Binding-site contacts:
Ligand atom O5 contacts residue MAN1 of chain 1.E at 0.0 Å (h-bond).
Ligand atom O4 contacts residue GLU95 of chain 1.A at 3.4 Å (salt-bridge).
Ligand atom C3 contacts residue CA1 of chain 1.C at 3.4 Å.
Ligand atom C1 contacts residue MAN1 of chain 1.E at 0.0 Å.
Ligand atom O5 contacts residue ALA24 of chain 1.A at 3.0 Å (h-bond).
Ligand atom O3 contacts residue ASP99 of chain 1.A at 2.5 Å (salt-bridge).
Ligand atom C3 contacts residue CA1 of chain 1.B at 3.4 Å.
Ligand atom C4 contacts residue MAN1 of chain 1.E at 0.0 Å.
Ligand atom C2 contacts residue GLY114 of chain 3.A at 3.3 Å.
Ligand atom C2 contacts residue CA1 of chain 1.B at 3.4 Å.
Ligand atom O2 contacts residue MAN1 of chain 1.E at 0.0 Å (h-bond).
Ligand atom O3 contacts residue CA1 of chain 1.B at 2.5 Å.
Ligand atom C5 contacts residue MAN1 of chain 1.E at 0.0 Å.
Ligand atom O3 contacts residue ASP101 of chain 1.A at 2.9 Å (salt-bridge).
Ligand atom O1 contacts residue ALA24 of chain 1.A at 3.2 Å (h-bond).
Ligand atom O2 contacts residue GLY114 of chain 3.A at 2.6 Å (h-bond).
Ligand atom C4 contacts residue ASP96 of chain 1.A at 3.4 Å.
Ligand atom O6 contacts residue ALA24 of chain 1.A at 3.3 Å (h-bond).
Ligand atom O4 contacts residue MAN1 of chain 1.E at 0.0 Å (h-bond).
Ligand atom C4 contacts residue ASP104 of chain 1.A at 3.3 Å.
Ligand atom O4 contacts residue ASP96 of chain 1.A at 2.6 Å (salt-bridge).
Ligand atom O6 contacts residue ASP96 of chain 1.A at 2.7 Å (salt-bridge).
Ligand atom C3 contacts residue ASP99 of chain 1.A at 3.2 Å.
Ligand atom C6 contacts residue MAN1 of chain 1.E at 0.0 Å.
Ligand atom O3 contacts residue ASP104 of chain 1.A at 3.0 Å (salt-bridge).
Ligand atom C4 contacts residue CA1 of chain 1.C at 3.3 Å.
Ligand atom O3 contacts residue MAN1 of chain 1.E at 0.0 Å (h-bond).
Ligand atom O6 contacts residue ASN25 of chain 1.A at 3.0 Å (h-bond).
Ligand atom C2 contacts residue MAN1 of chain 1.E at 0.0 Å.
Ligand atom O1 contacts residue MAN1 of chain 1.E at 1.3 Å.
Ligand atom O4 contacts residue ASP104 of chain 1.A at 3.3 Å (salt-bridge).
Ligand atom C3 contacts residue MAN1 of chain 1.E at 0.0 Å.
Ligand atom O3 contacts residue CA1 of chain 1.C at 2.5 Å.
Ligand atom O6 contacts residue ALA23 of chain 1.A at 3.4 Å.
Ligand atom O2 contacts residue CA1 of chain 1.B at 2.5 Å.
Ligand atom O2 contacts residue ALA23 of chain 1.A at 3.4 Å.
Ligand atom O6 contacts residue MAN1 of chain 1.E at 0.0 Å (h-bond).
Ligand atom C6 contacts residue ASP96 of chain 1.A at 3.3 Å.
Ligand atom O4 contacts residue CA1 of chain 1.C at 2.6 Å.
Ligand atom O2 contacts residue ASN22 of chain 1.A at 3.0 Å (h-bond).

Sequence of chain 3.A:
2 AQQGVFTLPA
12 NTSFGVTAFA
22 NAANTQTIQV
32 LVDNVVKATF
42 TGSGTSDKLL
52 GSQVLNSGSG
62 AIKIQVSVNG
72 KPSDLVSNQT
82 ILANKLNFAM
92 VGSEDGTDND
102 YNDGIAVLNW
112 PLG

Sequence of chain 1.A:
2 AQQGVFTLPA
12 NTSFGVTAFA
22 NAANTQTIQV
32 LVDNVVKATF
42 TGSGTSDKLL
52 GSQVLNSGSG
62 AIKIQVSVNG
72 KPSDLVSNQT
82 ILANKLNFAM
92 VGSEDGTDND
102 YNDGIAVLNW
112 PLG

The protein below binds the small molecule below.
Small molecule (SMILES): OC[C@H]1O[C@@H](O)[C@@H](O)[C@@H](O)[C@@H]1O